Sequence of chain 1.A:
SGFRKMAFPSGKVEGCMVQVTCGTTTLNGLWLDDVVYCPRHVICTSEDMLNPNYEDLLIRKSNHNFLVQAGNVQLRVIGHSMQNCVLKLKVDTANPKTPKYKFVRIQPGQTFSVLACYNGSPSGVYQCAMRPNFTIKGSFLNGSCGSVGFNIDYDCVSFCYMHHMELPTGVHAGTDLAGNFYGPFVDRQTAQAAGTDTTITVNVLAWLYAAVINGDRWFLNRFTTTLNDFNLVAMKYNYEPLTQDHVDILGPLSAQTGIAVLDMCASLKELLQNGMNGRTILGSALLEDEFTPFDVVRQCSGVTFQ

A small-molecule ligand and the protein it binds are described below.
Small molecule (SMILES): O=C(NC1(C(=O)N[C@@H](CC2CCCCC2)C(=O)N[C@H](CO)C[C@@H]2CCNC2=O)CC1)OCc1ccccc1

Binding-site contacts:
Ligand atom N16 contacts residue CYS145 of chain 2.A at 3.0 Å (h-bond).
Ligand atom C11 contacts residue GLU166 of chain 2.A at 3.5 Å.
Ligand atom O9 contacts residue SER144 of chain 2.A at 3.2 Å (h-bond).
Ligand atom N23 contacts residue GLU166 of chain 2.A at 3.2 Å (salt-bridge).
Ligand atom O9 contacts residue CYS145 of chain 2.A at 2.6 Å (h-bond).
Ligand atom C2 contacts residue THR190 of chain 2.A at 3.0 Å.
Ligand atom O8 contacts residue GLU166 of chain 2.A at 3.8 Å.
Ligand atom O26 contacts residue HIS163 of chain 2.A at 2.6 Å (h-bond).
Ligand atom C23 contacts residue ASP187 of chain 2.A at 3.4 Å.
Ligand atom C24 contacts residue HIS163 of chain 2.A at 3.7 Å.
Ligand atom C16 contacts residue MET49 of chain 2.A at 3.6 Å (hydrophobic).
Ligand atom C18 contacts residue MET49 of chain 2.A at 3.7 Å (hydrophobic).
Ligand atom C9 contacts residue GLU166 of chain 2.A at 3.9 Å.
Ligand atom C21 contacts residue ASN142 of chain 2.A at 3.8 Å.
Ligand atom C19 contacts residue LEU141 of chain 2.A at 3.8 Å (hydrophobic).
Ligand atom C8 contacts residue CYS145 of chain 2.A at 1.8 Å (hydrophobic).
Ligand atom C12 contacts residue MET165 of chain 2.A at 3.9 Å (hydrophobic).
Ligand atom C25 contacts residue ARG188 of chain 2.A at 3.7 Å.
Ligand atom O33 contacts residue MET165 of chain 2.A at 3.4 Å.
Ligand atom C25 contacts residue ASP187 of chain 2.A at 3.7 Å.
Ligand atom N23 contacts residue PHE140 of chain 2.A at 3.4 Å (h-bond).
Ligand atom N10 contacts residue GLU166 of chain 2.A at 3.2 Å (salt-bridge).
Ligand atom C14 contacts residue HIS164 of chain 2.A at 3.9 Å.
Ligand atom C17 contacts residue CYS145 of chain 2.A at 2.6 Å (hydrophobic).
Ligand atom C15 contacts residue HIS164 of chain 2.A at 3.9 Å.
Ligand atom C19 contacts residue CYS145 of chain 2.A at 3.2 Å (hydrophobic).
Ligand atom C10 contacts residue GLU166 of chain 2.A at 3.7 Å.
Ligand atom O33 contacts residue GLU166 of chain 2.A at 2.9 Å (salt-bridge).
Ligand atom N16 contacts residue HIS164 of chain 2.A at 3.1 Å (h-bond).
Ligand atom C23 contacts residue TYR54 of chain 2.A at 3.7 Å (hydrophobic).
Ligand atom O26 contacts residue GLU166 of chain 2.A at 3.6 Å.
Ligand atom O9 contacts residue GLY143 of chain 2.A at 3.2 Å (h-bond).
Ligand atom C24 contacts residue GLU166 of chain 2.A at 3.6 Å.
Ligand atom C23 contacts residue ARG188 of chain 2.A at 3.7 Å.
Ligand atom O26 contacts residue HIS172 of chain 2.A at 3.6 Å.
Ligand atom C1 contacts residue THR190 of chain 2.A at 3.6 Å.
Ligand atom O26 contacts residue PHE140 of chain 2.A at 3.4 Å.
Ligand atom C7 contacts residue THR190 of chain 2.A at 3.5 Å.
Ligand atom C2 contacts residue GLN192 of chain 2.A at 3.9 Å.
Ligand atom C12 contacts residue GLU166 of chain 2.A at 3.9 Å.

Sequence of chain 2.A:
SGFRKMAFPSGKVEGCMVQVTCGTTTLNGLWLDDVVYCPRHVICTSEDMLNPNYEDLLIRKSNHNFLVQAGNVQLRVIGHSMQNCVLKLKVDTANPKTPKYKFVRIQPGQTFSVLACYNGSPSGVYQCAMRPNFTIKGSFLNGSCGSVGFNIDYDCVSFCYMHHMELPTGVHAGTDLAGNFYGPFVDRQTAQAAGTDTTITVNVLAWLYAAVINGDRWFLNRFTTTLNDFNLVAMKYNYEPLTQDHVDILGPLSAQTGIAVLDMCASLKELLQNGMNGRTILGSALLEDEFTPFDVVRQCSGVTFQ